Binding-site contacts:
Ligand atom OAP contacts residue HIS101 of chain 1.D at 2.9 Å (h-bond).
Ligand atom OAQ contacts residue TRP54 of chain 1.D at 3.2 Å (h-bond).
Ligand atom CAC contacts residue HIS32 of chain 1.D at 3.4 Å.
Ligand atom CBI contacts residue SO41 of chain 1.U at 4.0 Å.
Ligand atom CAN contacts residue SO41 of chain 1.U at 3.1 Å.
Ligand atom CAK contacts residue SO41 of chain 1.U at 3.3 Å.
Ligand atom CAG contacts residue TRP54 of chain 1.D at 3.5 Å (hydrophobic).
Ligand atom CAO contacts residue TRP193 of chain 1.D at 3.9 Å (hydrophobic).
Ligand atom OAQ contacts residue GLU53 of chain 1.D at 2.7 Å (salt-bridge).
Ligand atom CAN contacts residue TRP198 of chain 1.D at 3.8 Å (hydrophobic).
Ligand atom OAP contacts residue TYR144 of chain 1.D at 3.5 Å (h-bond).
Ligand atom CAO contacts residue TRP282 of chain 1.D at 3.9 Å (hydrophobic).
Ligand atom CAI contacts residue TRP198 of chain 1.D at 3.8 Å (hydrophobic).
Ligand atom CAB contacts residue TRP282 of chain 1.D at 3.6 Å (hydrophobic).
Ligand atom OAP contacts residue ASP195 of chain 1.D at 3.4 Å (salt-bridge).
Ligand atom CBJ contacts residue SO41 of chain 1.U at 3.6 Å.
Ligand atom NAH contacts residue TRP54 of chain 1.D at 3.8 Å.
Ligand atom CAO contacts residue GLU254 of chain 1.D at 3.8 Å.
Ligand atom OAQ contacts residue HIS101 of chain 1.D at 3.3 Å (h-bond).
Ligand atom CAF contacts residue GLU254 of chain 1.D at 3.5 Å.
Ligand atom CAO contacts residue HIS32 of chain 1.D at 4.1 Å.
Ligand atom NAA contacts residue ASP195 of chain 1.D at 2.7 Å (salt-bridge).
Ligand atom CAF contacts residue SO41 of chain 1.U at 3.3 Å.
Ligand atom CAB contacts residue ASP195 of chain 1.D at 3.7 Å.
Ligand atom CAD contacts residue HIS101 of chain 1.D at 4.1 Å.
Ligand atom CAB contacts residue GLU254 of chain 1.D at 3.2 Å.
Ligand atom CAC contacts residue TRP282 of chain 1.D at 3.6 Å (hydrophobic).
Ligand atom CAE contacts residue GLU254 of chain 1.D at 3.7 Å.
Ligand atom NAA contacts residue GLU254 of chain 1.D at 3.1 Å (salt-bridge).
Ligand atom CAD contacts residue TRP282 of chain 1.D at 3.8 Å (hydrophobic).
Ligand atom CAJ contacts residue SO41 of chain 1.U at 3.8 Å.
Ligand atom CAC contacts residue HIS101 of chain 1.D at 3.9 Å.
Ligand atom NAH contacts residue SO41 of chain 1.U at 3.0 Å (h-bond).
Ligand atom CAO contacts residue ASP195 of chain 1.D at 4.0 Å.
Ligand atom CBK contacts residue TRP54 of chain 1.D at 3.8 Å (hydrophobic).
Ligand atom CAE contacts residue ASP195 of chain 1.D at 3.2 Å.
Ligand atom CAC contacts residue ASP195 of chain 1.D at 4.0 Å.
Ligand atom CAD contacts residue GLU53 of chain 1.D at 3.5 Å.
Ligand atom CAG contacts residue SO41 of chain 1.U at 3.1 Å.
Ligand atom OAP contacts residue HIS32 of chain 1.D at 2.6 Å (h-bond).

Sequence of chain 1.D:
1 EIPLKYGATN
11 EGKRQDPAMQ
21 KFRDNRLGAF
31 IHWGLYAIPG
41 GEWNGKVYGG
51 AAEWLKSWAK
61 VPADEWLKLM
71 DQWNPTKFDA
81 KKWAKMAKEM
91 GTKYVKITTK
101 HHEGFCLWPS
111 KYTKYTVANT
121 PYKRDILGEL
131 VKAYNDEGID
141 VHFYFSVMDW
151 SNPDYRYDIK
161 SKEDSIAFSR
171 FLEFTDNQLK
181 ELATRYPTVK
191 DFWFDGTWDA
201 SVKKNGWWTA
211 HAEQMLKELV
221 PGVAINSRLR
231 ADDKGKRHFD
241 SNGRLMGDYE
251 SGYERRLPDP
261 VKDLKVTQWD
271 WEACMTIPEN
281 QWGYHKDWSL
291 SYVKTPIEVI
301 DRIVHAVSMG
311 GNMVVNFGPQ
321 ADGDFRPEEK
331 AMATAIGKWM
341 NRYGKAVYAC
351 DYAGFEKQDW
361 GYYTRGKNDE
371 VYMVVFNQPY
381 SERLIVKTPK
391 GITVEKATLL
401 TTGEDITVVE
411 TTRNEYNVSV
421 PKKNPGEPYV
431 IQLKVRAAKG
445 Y

A small-molecule ligand and the protein it binds are described below.
Small molecule (SMILES): CC1NC(CCNCC2=CC([Fe]C3C=CC=C3)C=C2)C(O)C1O